This small molecule binds to this protein.
Small molecule (SMILES): COc1ccc2c(c1)O[C@H](O)C(=O)N2O

Binding-site contacts:
Ligand atom C4B contacts residue THR239 of chain 6.A at 4.0 Å.
Ligand atom O1B contacts residue BGC1 of chain 6.B at 3.0 Å (h-bond).
Ligand atom O3B contacts residue THR239 of chain 6.A at 3.4 Å (h-bond).
Ligand atom O1A contacts residue BGC1 of chain 6.B at 1.4 Å.
Ligand atom O7B contacts residue PHE243 of chain 6.A at 4.2 Å.
Ligand atom O1B contacts residue THR239 of chain 6.A at 4.0 Å.
Ligand atom C3B contacts residue BGC1 of chain 6.B at 3.5 Å.
Ligand atom C6B contacts residue TRP424 of chain 6.A at 3.5 Å (hydrophobic).
Ligand atom C9B contacts residue TRP424 of chain 6.A at 4.2 Å (hydrophobic).
Ligand atom C5B contacts residue PHE243 of chain 6.A at 4.0 Å (hydrophobic).
Ligand atom C7B contacts residue PHE243 of chain 6.A at 3.7 Å (hydrophobic).
Ligand atom C8B contacts residue PHE243 of chain 6.A at 3.6 Å (hydrophobic).
Ligand atom C1B contacts residue BGC1 of chain 6.B at 4.1 Å.
Ligand atom C5B contacts residue MET309 of chain 6.A at 4.0 Å (hydrophobic).
Ligand atom OHB contacts residue MET309 of chain 6.A at 3.8 Å.
Ligand atom OHB contacts residue THR239 of chain 6.A at 3.2 Å (h-bond).
Ligand atom C1B contacts residue PHE243 of chain 6.A at 3.8 Å (hydrophobic).
Ligand atom O7B contacts residue TYR423 of chain 6.A at 3.6 Å.
Ligand atom C2B contacts residue TRP424 of chain 6.A at 3.7 Å (hydrophobic).
Ligand atom O1A contacts residue TRP191 of chain 6.A at 4.1 Å.
Ligand atom N3B contacts residue TRP424 of chain 6.A at 4.2 Å.
Ligand atom OHB contacts residue TRP424 of chain 6.A at 4.2 Å.
Ligand atom O1B contacts residue TRP424 of chain 6.A at 4.2 Å.
Ligand atom O3B contacts residue ASP307 of chain 6.A at 3.2 Å.
Ligand atom C4B contacts residue TRP424 of chain 6.A at 3.8 Å (hydrophobic).
Ligand atom C3B contacts residue THR239 of chain 6.A at 3.7 Å.
Ligand atom N3B contacts residue THR239 of chain 6.A at 3.0 Å (h-bond).
Ligand atom O7B contacts residue TRP424 of chain 6.A at 3.4 Å.
Ligand atom C5B contacts residue TRP424 of chain 6.A at 3.6 Å (hydrophobic).
Ligand atom C8B contacts residue TRP424 of chain 6.A at 3.7 Å (hydrophobic).
Ligand atom C3B contacts residue TRP424 of chain 6.A at 3.8 Å (hydrophobic).
Ligand atom C9B contacts residue PHE243 of chain 6.A at 4.1 Å (hydrophobic).
Ligand atom C1B contacts residue TRP424 of chain 6.A at 3.8 Å (hydrophobic).
Ligand atom C4B contacts residue PHE243 of chain 6.A at 4.0 Å (hydrophobic).
Ligand atom O3B contacts residue BGC1 of chain 6.B at 3.6 Å.
Ligand atom C7B contacts residue TRP424 of chain 6.A at 3.6 Å (hydrophobic).
Ligand atom C6B contacts residue PHE243 of chain 6.A at 3.8 Å (hydrophobic).
Ligand atom C9B contacts residue TYR423 of chain 6.A at 3.7 Å (hydrophobic).
Ligand atom OHB contacts residue ASP307 of chain 6.A at 4.2 Å.
Ligand atom C2B contacts residue BGC1 of chain 6.B at 2.4 Å.

Sequence of chain 6.A:
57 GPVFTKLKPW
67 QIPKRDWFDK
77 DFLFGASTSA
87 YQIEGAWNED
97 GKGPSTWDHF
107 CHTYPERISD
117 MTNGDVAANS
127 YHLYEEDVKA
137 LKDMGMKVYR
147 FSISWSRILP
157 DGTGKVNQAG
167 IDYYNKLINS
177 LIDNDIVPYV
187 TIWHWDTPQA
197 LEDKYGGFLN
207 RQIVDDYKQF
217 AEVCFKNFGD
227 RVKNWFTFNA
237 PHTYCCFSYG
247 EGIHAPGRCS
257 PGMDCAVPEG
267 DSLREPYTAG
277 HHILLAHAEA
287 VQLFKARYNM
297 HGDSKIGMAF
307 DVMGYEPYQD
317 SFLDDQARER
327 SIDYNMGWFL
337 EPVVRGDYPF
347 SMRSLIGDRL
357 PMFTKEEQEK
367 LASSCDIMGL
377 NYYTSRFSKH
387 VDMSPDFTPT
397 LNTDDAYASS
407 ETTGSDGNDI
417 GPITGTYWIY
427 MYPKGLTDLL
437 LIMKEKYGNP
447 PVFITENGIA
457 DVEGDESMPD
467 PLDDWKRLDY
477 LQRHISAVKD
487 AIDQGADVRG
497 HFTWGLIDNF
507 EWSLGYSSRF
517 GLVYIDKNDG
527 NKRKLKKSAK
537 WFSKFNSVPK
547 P